Sequence of chain 1.A:
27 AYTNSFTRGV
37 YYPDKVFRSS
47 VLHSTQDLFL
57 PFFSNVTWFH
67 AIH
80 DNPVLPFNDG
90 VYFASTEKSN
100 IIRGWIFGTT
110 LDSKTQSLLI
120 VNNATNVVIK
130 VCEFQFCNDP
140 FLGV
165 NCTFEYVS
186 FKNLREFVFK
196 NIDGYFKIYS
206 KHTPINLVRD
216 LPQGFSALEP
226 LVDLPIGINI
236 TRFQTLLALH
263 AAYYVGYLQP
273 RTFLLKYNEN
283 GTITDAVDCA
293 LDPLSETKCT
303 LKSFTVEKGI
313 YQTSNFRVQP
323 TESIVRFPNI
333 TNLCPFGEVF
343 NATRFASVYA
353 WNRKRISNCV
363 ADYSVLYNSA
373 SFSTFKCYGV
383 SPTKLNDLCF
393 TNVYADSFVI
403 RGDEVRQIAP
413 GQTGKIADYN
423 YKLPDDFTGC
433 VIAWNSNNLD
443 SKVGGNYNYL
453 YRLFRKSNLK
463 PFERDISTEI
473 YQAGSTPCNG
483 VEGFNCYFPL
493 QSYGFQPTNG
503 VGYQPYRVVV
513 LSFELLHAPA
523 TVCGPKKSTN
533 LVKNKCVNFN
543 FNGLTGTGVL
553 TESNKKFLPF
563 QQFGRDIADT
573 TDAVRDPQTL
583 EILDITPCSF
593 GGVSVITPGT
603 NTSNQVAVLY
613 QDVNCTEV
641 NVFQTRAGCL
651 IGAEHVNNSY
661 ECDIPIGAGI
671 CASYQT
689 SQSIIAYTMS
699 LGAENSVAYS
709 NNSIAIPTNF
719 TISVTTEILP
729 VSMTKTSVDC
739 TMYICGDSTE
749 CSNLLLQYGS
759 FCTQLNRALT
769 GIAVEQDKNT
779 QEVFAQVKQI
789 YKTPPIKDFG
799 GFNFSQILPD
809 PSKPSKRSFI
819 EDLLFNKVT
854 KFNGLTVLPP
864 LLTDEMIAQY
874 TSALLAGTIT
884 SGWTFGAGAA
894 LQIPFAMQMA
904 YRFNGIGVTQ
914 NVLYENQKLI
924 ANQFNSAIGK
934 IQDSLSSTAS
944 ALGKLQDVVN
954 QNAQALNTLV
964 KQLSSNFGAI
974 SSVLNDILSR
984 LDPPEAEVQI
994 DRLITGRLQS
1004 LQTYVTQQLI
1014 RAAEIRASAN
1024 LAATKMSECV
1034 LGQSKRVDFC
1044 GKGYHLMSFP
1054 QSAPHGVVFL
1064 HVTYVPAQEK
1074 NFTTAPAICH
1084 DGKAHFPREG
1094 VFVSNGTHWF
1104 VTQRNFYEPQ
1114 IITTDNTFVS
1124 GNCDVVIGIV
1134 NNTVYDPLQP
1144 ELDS

The small molecule below binds the protein below.
Small molecule (SMILES): CC(=O)N[C@@H]1[C@@H](O)[C@H](O)[C@@H](CO)O[C@H]1O

Binding-site contacts:
Ligand atom C7 contacts residue ASN709 of chain 1.A at 3.0 Å.
Ligand atom C1 contacts residue ASN709 of chain 1.A at 1.4 Å.
Ligand atom C5 contacts residue ASN709 of chain 1.A at 3.7 Å.
Ligand atom N2 contacts residue ASN709 of chain 1.A at 2.9 Å (h-bond).
Ligand atom C4 contacts residue ASN709 of chain 1.A at 4.2 Å.
Ligand atom O5 contacts residue ASP796 of chain 1.B at 4.3 Å.
Ligand atom O5 contacts residue ASN709 of chain 1.A at 2.4 Å (h-bond).
Ligand atom C8 contacts residue ILE1130 of chain 1.A at 3.9 Å (hydrophobic).
Ligand atom C2 contacts residue ASN709 of chain 1.A at 2.4 Å.
Ligand atom C3 contacts residue ASN709 of chain 1.A at 3.8 Å.
Ligand atom O7 contacts residue ASN709 of chain 1.A at 2.6 Å (h-bond).
Ligand atom C8 contacts residue ASN709 of chain 1.A at 4.2 Å.
Ligand atom C8 contacts residue GLY1131 of chain 1.A at 3.2 Å.
Ligand atom O6 contacts residue ASN709 of chain 1.A at 4.5 Å.

Sequence of chain 1.B:
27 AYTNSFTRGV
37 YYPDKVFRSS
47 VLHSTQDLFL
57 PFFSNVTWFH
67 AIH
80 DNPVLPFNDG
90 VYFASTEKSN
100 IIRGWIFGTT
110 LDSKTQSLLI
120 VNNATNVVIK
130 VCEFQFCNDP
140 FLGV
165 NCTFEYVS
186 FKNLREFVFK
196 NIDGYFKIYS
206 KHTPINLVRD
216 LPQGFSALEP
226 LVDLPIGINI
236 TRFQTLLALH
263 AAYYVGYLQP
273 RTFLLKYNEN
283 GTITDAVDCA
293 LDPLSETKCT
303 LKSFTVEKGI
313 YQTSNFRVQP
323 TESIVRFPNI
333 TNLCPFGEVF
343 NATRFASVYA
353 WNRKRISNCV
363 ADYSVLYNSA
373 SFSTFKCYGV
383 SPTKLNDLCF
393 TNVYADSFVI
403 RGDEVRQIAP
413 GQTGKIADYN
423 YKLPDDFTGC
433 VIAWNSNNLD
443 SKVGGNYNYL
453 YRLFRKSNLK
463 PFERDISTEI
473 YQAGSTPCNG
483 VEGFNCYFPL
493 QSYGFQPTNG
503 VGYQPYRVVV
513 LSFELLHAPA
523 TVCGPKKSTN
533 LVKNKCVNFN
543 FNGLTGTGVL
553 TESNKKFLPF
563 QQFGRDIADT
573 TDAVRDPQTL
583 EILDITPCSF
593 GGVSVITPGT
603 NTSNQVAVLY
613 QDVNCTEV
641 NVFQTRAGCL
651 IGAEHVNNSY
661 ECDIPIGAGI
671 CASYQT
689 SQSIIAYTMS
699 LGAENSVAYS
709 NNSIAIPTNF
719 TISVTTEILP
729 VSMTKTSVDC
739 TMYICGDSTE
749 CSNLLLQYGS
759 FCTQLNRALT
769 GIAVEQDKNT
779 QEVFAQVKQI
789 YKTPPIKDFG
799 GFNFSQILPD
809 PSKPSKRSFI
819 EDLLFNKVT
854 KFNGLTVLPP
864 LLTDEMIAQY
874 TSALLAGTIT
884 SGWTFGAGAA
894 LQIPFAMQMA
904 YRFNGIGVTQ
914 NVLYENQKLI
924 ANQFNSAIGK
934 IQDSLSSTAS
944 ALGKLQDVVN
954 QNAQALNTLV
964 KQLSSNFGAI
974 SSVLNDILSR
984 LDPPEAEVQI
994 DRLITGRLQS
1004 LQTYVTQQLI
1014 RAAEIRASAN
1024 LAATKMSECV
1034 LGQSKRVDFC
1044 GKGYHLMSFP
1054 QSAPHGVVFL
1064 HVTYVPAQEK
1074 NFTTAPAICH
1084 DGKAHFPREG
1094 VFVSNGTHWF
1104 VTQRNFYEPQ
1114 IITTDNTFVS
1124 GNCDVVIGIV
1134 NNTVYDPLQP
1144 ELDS